The protein below binds the small molecule below.
Small molecule (SMILES): O=C(OCCCc1cccnc1)[C@@H]1CCCCN1S(=O)(=O)c1cccc([N+](=O)[O-])c1

Binding-site contacts:
Ligand atom O3 contacts residue ILE159 of chain 1.A at 4.1 Å.
Ligand atom N contacts residue TYR185 of chain 1.A at 3.6 Å (h-bond).
Ligand atom O1 contacts residue PHE202 of chain 1.A at 3.2 Å.
Ligand atom O3 contacts residue TYR185 of chain 1.A at 2.6 Å (h-bond).
Ligand atom C contacts residue ILE194 of chain 1.A at 4.3 Å (hydrophobic).
Ligand atom O contacts residue TYR129 of chain 1.A at 3.4 Å.
Ligand atom C2 contacts residue ILE194 of chain 1.A at 4.5 Å (hydrophobic).
Ligand atom C8 contacts residue TRP162 of chain 1.A at 3.5 Å (hydrophobic).
Ligand atom C12 contacts residue TYR185 of chain 1.A at 3.8 Å (hydrophobic).
Ligand atom C14 contacts residue MET157 of chain 1.A at 4.0 Å (hydrophobic).
Ligand atom C6 contacts residue TYR129 of chain 1.A at 4.1 Å (hydrophobic).
Ligand atom C3 contacts residue TYR185 of chain 1.A at 2.9 Å (hydrophobic).
Ligand atom C14 contacts residue PHE149 of chain 1.A at 3.7 Å (hydrophobic).
Ligand atom C9 contacts residue ILE159 of chain 1.A at 4.3 Å (hydrophobic).
Ligand atom C7 contacts residue PHE149 of chain 1.A at 4.4 Å (hydrophobic).
Ligand atom C7 contacts residue TRP162 of chain 1.A at 3.8 Å (hydrophobic).
Ligand atom C4 contacts residue TYR185 of chain 1.A at 3.8 Å (hydrophobic).
Ligand atom O contacts residue PHE202 of chain 1.A at 4.1 Å.
Ligand atom O2 contacts residue TYR185 of chain 1.A at 4.2 Å.
Ligand atom S contacts residue TYR185 of chain 1.A at 3.9 Å.
Ligand atom S contacts residue PHE202 of chain 1.A at 4.3 Å.
Ligand atom C11 contacts residue ILE159 of chain 1.A at 4.0 Å (hydrophobic).
Ligand atom C10 contacts residue ILE159 of chain 1.A at 4.1 Å (hydrophobic).
Ligand atom C9 contacts residue TYR185 of chain 1.A at 4.3 Å (hydrophobic).
Ligand atom C5 contacts residue PHE139 of chain 1.A at 4.0 Å (hydrophobic).
Ligand atom C12 contacts residue MET157 of chain 1.A at 4.2 Å (hydrophobic).
Ligand atom C10 contacts residue TYR185 of chain 1.A at 3.0 Å (hydrophobic).
Ligand atom C2 contacts residue TYR185 of chain 1.A at 3.7 Å (hydrophobic).
Ligand atom C1 contacts residue ILE194 of chain 1.A at 4.3 Å (hydrophobic).
Ligand atom C9 contacts residue TRP162 of chain 1.A at 3.7 Å (hydrophobic).
Ligand atom O contacts residue PHE139 of chain 1.A at 4.2 Å.
Ligand atom O1 contacts residue PHE139 of chain 1.A at 3.7 Å.
Ligand atom C11 contacts residue TYR185 of chain 1.A at 3.1 Å (hydrophobic).
Ligand atom O2 contacts residue VAL158 of chain 1.A at 3.6 Å.
Ligand atom C5 contacts residue ILE194 of chain 1.A at 4.5 Å (hydrophobic).
Ligand atom C7 contacts residue TYR129 of chain 1.A at 4.0 Å (hydrophobic).
Ligand atom C8 contacts residue PHE149 of chain 1.A at 4.3 Å (hydrophobic).
Ligand atom O1 contacts residue TYR185 of chain 1.A at 3.7 Å.
Ligand atom S contacts residue PHE139 of chain 1.A at 4.4 Å.
Ligand atom O2 contacts residue ILE159 of chain 1.A at 3.8 Å.

Sequence of chain 1.A:
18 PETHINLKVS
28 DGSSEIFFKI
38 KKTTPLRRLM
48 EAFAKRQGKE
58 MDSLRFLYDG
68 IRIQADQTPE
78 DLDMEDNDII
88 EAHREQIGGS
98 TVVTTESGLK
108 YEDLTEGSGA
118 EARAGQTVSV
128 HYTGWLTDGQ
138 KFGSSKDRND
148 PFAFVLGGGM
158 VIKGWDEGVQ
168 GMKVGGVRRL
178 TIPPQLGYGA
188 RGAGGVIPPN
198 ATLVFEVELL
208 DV